This protein binds this small molecule.
Small molecule (SMILES): CCc1nc(N)nc(N)c1OCCCOc1ccccc1CCC(=O)O

Sequence of chain 1.A:
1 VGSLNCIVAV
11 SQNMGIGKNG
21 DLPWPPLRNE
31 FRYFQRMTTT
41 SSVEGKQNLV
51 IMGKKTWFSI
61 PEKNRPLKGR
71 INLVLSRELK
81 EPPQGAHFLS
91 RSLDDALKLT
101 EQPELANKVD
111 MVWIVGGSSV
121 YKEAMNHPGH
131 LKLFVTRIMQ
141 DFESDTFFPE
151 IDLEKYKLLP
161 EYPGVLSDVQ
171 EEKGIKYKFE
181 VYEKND

Binding-site contacts:
Ligand atom C24 contacts residue PHE31 of chain 1.A at 3.7 Å (hydrophobic).
Ligand atom N8 contacts residue THR136 of chain 1.A at 3.4 Å (h-bond).
Ligand atom C12 contacts residue PHE34 of chain 1.A at 3.7 Å (hydrophobic).
Ligand atom C1 contacts residue ILE7 of chain 1.A at 3.7 Å (hydrophobic).
Ligand atom C1 contacts residue NDP1 of chain 1.B at 3.2 Å.
Ligand atom C6 contacts residue NDP1 of chain 1.B at 3.3 Å.
Ligand atom C9 contacts residue GLU30 of chain 1.A at 3.5 Å.
Ligand atom C19 contacts residue SER59 of chain 1.A at 3.5 Å.
Ligand atom C20 contacts residue SER59 of chain 1.A at 3.5 Å.
Ligand atom C21 contacts residue LEU22 of chain 1.A at 3.6 Å (hydrophobic).
Ligand atom N7 contacts residue NDP1 of chain 1.B at 3.5 Å (h-bond).
Ligand atom O26 contacts residue LEU22 of chain 1.A at 3.7 Å.
Ligand atom C20 contacts residue NDP1 of chain 1.B at 3.2 Å.
Ligand atom N4 contacts residue GLU30 of chain 1.A at 2.6 Å (salt-bridge).
Ligand atom C21 contacts residue SER59 of chain 1.A at 3.5 Å.
Ligand atom N7 contacts residue VAL115 of chain 1.A at 3.3 Å (h-bond).
Ligand atom N8 contacts residue VAL8 of chain 1.A at 3.4 Å (h-bond).
Ligand atom C20 contacts residue LEU22 of chain 1.A at 3.7 Å (hydrophobic).
Ligand atom C23 contacts residue PHE31 of chain 1.A at 3.7 Å (hydrophobic).
Ligand atom C19 contacts residue ASP21 of chain 1.A at 3.6 Å.
Ligand atom N7 contacts residue TYR121 of chain 1.A at 3.6 Å.
Ligand atom N7 contacts residue ILE7 of chain 1.A at 2.9 Å (h-bond).
Ligand atom C5 contacts residue GLU30 of chain 1.A at 3.5 Å.
Ligand atom C5 contacts residue NDP1 of chain 1.B at 3.7 Å.
Ligand atom C3 contacts residue GLU30 of chain 1.A at 3.5 Å.
Ligand atom O11 contacts residue NDP1 of chain 1.B at 3.4 Å.
Ligand atom N4 contacts residue ALA9 of chain 1.A at 3.5 Å.
Ligand atom N2 contacts residue PHE34 of chain 1.A at 3.6 Å.
Ligand atom C10 contacts residue PHE31 of chain 1.A at 3.5 Å (hydrophobic).
Ligand atom C10 contacts residue GLU30 of chain 1.A at 3.4 Å.
Ligand atom C21 contacts residue NDP1 of chain 1.B at 3.3 Å.
Ligand atom N2 contacts residue ALA9 of chain 1.A at 3.7 Å.
Ligand atom N7 contacts residue PHE34 of chain 1.A at 3.6 Å.
Ligand atom C3 contacts residue ALA9 of chain 1.A at 3.6 Å (hydrophobic).
Ligand atom C3 contacts residue VAL8 of chain 1.A at 3.6 Å (hydrophobic).
Ligand atom C1 contacts residue PHE34 of chain 1.A at 3.5 Å (hydrophobic).
Ligand atom N8 contacts residue GLU30 of chain 1.A at 2.7 Å (salt-bridge).
Ligand atom N2 contacts residue ILE7 of chain 1.A at 3.7 Å.
Ligand atom N2 contacts residue NDP1 of chain 1.B at 3.6 Å.
Ligand atom N2 contacts residue VAL8 of chain 1.A at 3.3 Å.